A protein and the small-molecule ligand that binds it are described below.
Small molecule (SMILES): CC(=O)N[C@H]1[C@H](O[C@H]2[C@H](O)[C@@H](NC(C)=O)CO[C@@H]2CO[C@@H]2O[C@@H](C)[C@@H](O)[C@@H](O)[C@@H]2O)O[C@H](CO)[C@@H](O[C@@H]2O[C@H](CO)[C@@H](O)[C@H](O)[C@@H]2O)[C@@H]1O

Sequence of chain 1.A:
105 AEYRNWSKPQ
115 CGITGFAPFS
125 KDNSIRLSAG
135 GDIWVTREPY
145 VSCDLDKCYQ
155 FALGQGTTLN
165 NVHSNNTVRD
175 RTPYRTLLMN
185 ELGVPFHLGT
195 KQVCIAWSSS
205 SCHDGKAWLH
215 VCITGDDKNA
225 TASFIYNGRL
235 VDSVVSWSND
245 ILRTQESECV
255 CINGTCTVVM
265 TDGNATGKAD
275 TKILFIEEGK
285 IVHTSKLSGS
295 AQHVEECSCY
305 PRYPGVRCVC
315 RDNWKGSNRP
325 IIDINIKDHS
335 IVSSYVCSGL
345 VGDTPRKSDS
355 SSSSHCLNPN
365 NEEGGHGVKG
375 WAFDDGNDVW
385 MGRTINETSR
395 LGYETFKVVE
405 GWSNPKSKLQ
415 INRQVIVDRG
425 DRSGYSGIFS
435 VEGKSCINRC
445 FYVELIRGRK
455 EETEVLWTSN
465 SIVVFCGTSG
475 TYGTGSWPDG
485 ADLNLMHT

Binding-site contacts:
Ligand atom C2 contacts residue TYR307 of chain 1.A at 3.6 Å (hydrophobic).
Ligand atom C3 contacts residue TYR307 of chain 1.A at 3.3 Å (hydrophobic).
Ligand atom O3 contacts residue TYR307 of chain 1.A at 3.7 Å.
Ligand atom C7 contacts residue LYS331 of chain 1.A at 4.0 Å.
Ligand atom C4 contacts residue ASN257 of chain 1.A at 4.2 Å.
Ligand atom N2 contacts residue ASN257 of chain 1.A at 3.1 Å (h-bond).
Ligand atom O5 contacts residue NAG1 of chain 1.K at 4.4 Å.
Ligand atom O4 contacts residue NAG1 of chain 1.K at 3.8 Å.
Ligand atom C7 contacts residue TYR307 of chain 1.A at 3.9 Å (hydrophobic).
Ligand atom C4 contacts residue NAG1 of chain 1.K at 4.2 Å.
Ligand atom C2 contacts residue ASN257 of chain 1.A at 2.5 Å.
Ligand atom O7 contacts residue ASN257 of chain 1.A at 3.0 Å (h-bond).
Ligand atom C5 contacts residue NAG1 of chain 1.K at 3.6 Å.
Ligand atom O5 contacts residue ASN257 of chain 1.A at 2.2 Å (h-bond).
Ligand atom C8 contacts residue NAG1 of chain 1.K at 3.4 Å.
Ligand atom N2 contacts residue TYR307 of chain 1.A at 2.9 Å (h-bond).
Ligand atom N2 contacts residue NAG1 of chain 1.K at 4.3 Å.
Ligand atom C8 contacts residue ILE256 of chain 1.A at 3.8 Å (hydrophobic).
Ligand atom C5 contacts residue ASN257 of chain 1.A at 3.6 Å.
Ligand atom C7 contacts residue ASN257 of chain 1.A at 3.3 Å.
Ligand atom C6 contacts residue TYR107 of chain 1.A at 4.5 Å (hydrophobic).
Ligand atom C7 contacts residue ILE256 of chain 1.A at 4.0 Å (hydrophobic).
Ligand atom C8 contacts residue LYS331 of chain 1.A at 4.0 Å.
Ligand atom C1 contacts residue ASN257 of chain 1.A at 1.4 Å.
Ligand atom C6 contacts residue ASN257 of chain 1.A at 4.4 Å.
Ligand atom C1 contacts residue TYR307 of chain 1.A at 4.2 Å (hydrophobic).
Ligand atom O7 contacts residue ILE256 of chain 1.A at 4.2 Å.
Ligand atom C3 contacts residue ASN257 of chain 1.A at 3.8 Å.
Ligand atom C8 contacts residue PRO308 of chain 1.A at 3.3 Å (hydrophobic).
Ligand atom O6 contacts residue ASN257 of chain 1.A at 4.4 Å.
Ligand atom C8 contacts residue TYR307 of chain 1.A at 3.6 Å (hydrophobic).
Ligand atom C6 contacts residue NAG1 of chain 1.K at 4.3 Å.
Ligand atom C5 contacts residue ASN257 of chain 1.A at 4.2 Å.
Ligand atom C7 contacts residue NAG1 of chain 1.K at 3.5 Å.
Ligand atom C4 contacts residue ASN257 of chain 1.A at 4.4 Å.
Ligand atom O7 contacts residue LYS331 of chain 1.A at 3.7 Å.
Ligand atom O7 contacts residue NAG1 of chain 1.K at 3.3 Å (h-bond).